Binding-site contacts:
Ligand atom O6 contacts residue ASP401 of chain 8.A at 2.7 Å (salt-bridge).
Ligand atom O4' contacts residue THR558 of chain 10.A at 3.1 Å.
Ligand atom N1 contacts residue MET398 of chain 8.A at 3.0 Å.
Ligand atom C2 contacts residue ASP401 of chain 8.A at 3.1 Å.
Ligand atom O3' contacts residue PRO289 of chain 8.A at 3.1 Å.
Ligand atom C4 contacts residue ASP497 of chain 8.A at 3.1 Å.
Ligand atom N2 contacts residue ASP401 of chain 8.A at 2.8 Å (salt-bridge).
Ligand atom C5 contacts residue ASP497 of chain 8.A at 3.1 Å.
Ligand atom OP2 contacts residue ASN491 of chain 10.A at 2.9 Å.
Ligand atom O2 contacts residue LYS559 of chain 10.A at 2.8 Å (salt-bridge).
Ligand atom OP1 contacts residue GLY284 of chain 8.A at 3.0 Å.
Ligand atom N2 contacts residue SER403 of chain 8.A at 3.0 Å (h-bond).
Ligand atom C5 contacts residue ARG170 of chain 10.A at 2.4 Å.
Ligand atom O2 contacts residue THR558 of chain 10.A at 2.7 Å (h-bond).
Ligand atom O4' contacts residue GLN499 of chain 8.A at 3.0 Å (h-bond).
Ligand atom N1 contacts residue PRO545 of chain 10.A at 3.2 Å.
Ligand atom O3' contacts residue VAL492 of chain 10.A at 3.2 Å.
Ligand atom C6 contacts residue ASN491 of chain 10.A at 3.1 Å.
Ligand atom C5 contacts residue ASN491 of chain 10.A at 2.3 Å.
Ligand atom C4 contacts residue ASN491 of chain 10.A at 2.5 Å.
Ligand atom OP1 contacts residue PRO501 of chain 8.A at 3.1 Å.
Ligand atom O3' contacts residue LYS178 of chain 10.A at 2.9 Å.
Ligand atom N3 contacts residue ARG170 of chain 10.A at 2.0 Å (salt-bridge).
Ligand atom N1 contacts residue ASP401 of chain 8.A at 2.6 Å (salt-bridge).
Ligand atom N6 contacts residue SER555 of chain 10.A at 3.1 Å.
Ligand atom OP2 contacts residue SER287 of chain 8.A at 2.9 Å.
Ligand atom N3 contacts residue DG2 of chain 8.B at 2.9 Å (h-bond).
Ligand atom OP2 contacts residue VAL492 of chain 10.A at 2.5 Å (h-bond).
Ligand atom N6 contacts residue GLN410 of chain 10.A at 2.7 Å (h-bond).
Ligand atom N7 contacts residue THR498 of chain 8.A at 3.1 Å.
Ligand atom O2 contacts residue PRO171 of chain 10.A at 3.0 Å (h-bond).
Ligand atom N7 contacts residue GLN499 of chain 8.A at 2.8 Å (h-bond).
Ligand atom C2 contacts residue MET398 of chain 8.A at 2.7 Å (hydrophobic).
Ligand atom N4 contacts residue ASN491 of chain 10.A at 2.7 Å (h-bond).
Ligand atom O2 contacts residue DG2 of chain 8.B at 2.8 Å (h-bond).
Ligand atom C2 contacts residue ASP399 of chain 8.A at 3.1 Å.
Ligand atom N4 contacts residue ARG170 of chain 10.A at 0.6 Å (salt-bridge).
Ligand atom N4 contacts residue DG2 of chain 8.B at 2.9 Å (h-bond).
Ligand atom OP1 contacts residue PRO289 of chain 8.A at 3.2 Å.
Ligand atom C4 contacts residue ARG170 of chain 10.A at 1.2 Å.

This protein binds this small molecule.
Small molecule (SMILES): N=c1ccn([C@H]2C[C@H](O[P](=O)(O)OC[C@H]3O[C@@H](n4cnc5c(N)ncnc54)C[C@@H]3O[P](=O)(O)OC[C@H]3O[C@@H](n4cnc5c(=O)nc(N)[nH]c54)C[C@@H]3O[P](=O)(O)OC[C@H]3O[C@@H](n4cnc5c(=O)nc(N)[nH]c54)C[C@@H]3O[P](=O)(O)OC[C@H]3O[C@@H](n4ccc(N)nc4=O)C[C@@H]3O[P](=O)(O)OC[C@H]3O[C@@H](n4ccc(N)nc4=O)C[C@@H]3O[P](=O)(O)OC[C@H]3O[C@@H](n4cnc5c(N)ncnc54)C[C@@H]3O[P](=O)(O)OC[C@H]3O[C@@H](n4cnc5c(N)ncnc54)C[C@@H]3O)[C@@H](COP(=O)=O)O2)c(=O)[nH]1

Sequence of chain 8.A:
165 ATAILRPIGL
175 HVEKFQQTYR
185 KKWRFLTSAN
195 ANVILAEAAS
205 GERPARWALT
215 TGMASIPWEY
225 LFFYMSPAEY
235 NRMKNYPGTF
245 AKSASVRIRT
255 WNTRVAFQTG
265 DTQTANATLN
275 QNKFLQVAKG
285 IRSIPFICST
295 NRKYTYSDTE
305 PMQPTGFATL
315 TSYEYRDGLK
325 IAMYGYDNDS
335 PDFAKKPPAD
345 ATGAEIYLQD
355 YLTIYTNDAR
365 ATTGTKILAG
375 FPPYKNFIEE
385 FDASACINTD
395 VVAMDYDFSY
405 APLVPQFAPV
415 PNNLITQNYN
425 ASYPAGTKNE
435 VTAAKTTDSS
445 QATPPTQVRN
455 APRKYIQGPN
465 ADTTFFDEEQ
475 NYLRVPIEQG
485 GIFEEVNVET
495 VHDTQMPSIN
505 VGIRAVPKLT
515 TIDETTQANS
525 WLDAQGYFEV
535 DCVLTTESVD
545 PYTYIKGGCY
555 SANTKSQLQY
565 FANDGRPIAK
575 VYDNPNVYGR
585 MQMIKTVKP

Sequence of chain 10.A:
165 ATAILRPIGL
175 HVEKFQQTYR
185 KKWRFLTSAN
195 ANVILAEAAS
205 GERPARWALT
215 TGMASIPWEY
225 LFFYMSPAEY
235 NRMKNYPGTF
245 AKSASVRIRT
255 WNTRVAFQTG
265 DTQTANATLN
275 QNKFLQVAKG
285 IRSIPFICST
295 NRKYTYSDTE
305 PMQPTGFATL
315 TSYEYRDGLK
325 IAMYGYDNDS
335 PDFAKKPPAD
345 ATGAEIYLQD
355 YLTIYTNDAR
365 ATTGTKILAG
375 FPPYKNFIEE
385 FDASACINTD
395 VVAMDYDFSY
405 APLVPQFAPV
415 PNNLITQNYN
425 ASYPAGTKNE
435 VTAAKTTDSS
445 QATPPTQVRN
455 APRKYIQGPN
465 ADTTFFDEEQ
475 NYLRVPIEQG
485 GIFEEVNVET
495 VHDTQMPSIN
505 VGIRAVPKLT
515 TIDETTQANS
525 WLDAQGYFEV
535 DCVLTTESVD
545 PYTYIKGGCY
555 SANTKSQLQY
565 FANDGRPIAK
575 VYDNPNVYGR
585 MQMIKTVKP